Binding-site contacts:
Ligand atom C3 contacts residue DBS1 of chain 1.O at 3.3 Å.
Ligand atom C21 contacts residue ARG92 of chain 1.C at 3.9 Å.
Ligand atom O6 contacts residue DBS1 of chain 1.O at 2.8 Å (h-bond).
Ligand atom C12 contacts residue DBS1 of chain 1.O at 3.5 Å.
Ligand atom C12 contacts residue SER88 of chain 1.C at 3.8 Å.
Ligand atom C9 contacts residue FE1 of chain 1.L at 4.3 Å.
Ligand atom C3 contacts residue DBS1 of chain 1.N at 4.1 Å.
Ligand atom O6 contacts residue LYS154 of chain 1.C at 2.8 Å (salt-bridge).
Ligand atom C3 contacts residue LYS154 of chain 1.C at 4.3 Å.
Ligand atom C12 contacts residue TYR72 of chain 1.C at 4.0 Å (hydrophobic).
Ligand atom C9 contacts residue DBS1 of chain 1.O at 3.2 Å.
Ligand atom O3 contacts residue DBS1 of chain 1.N at 3.3 Å (h-bond).
Ligand atom O3 contacts residue DBS1 of chain 1.O at 2.7 Å (h-bond).
Ligand atom C15 contacts residue LEU90 of chain 1.C at 3.7 Å (hydrophobic).
Ligand atom C6 contacts residue FE1 of chain 1.L at 3.0 Å.
Ligand atom C9 contacts residue TYR72 of chain 1.C at 4.3 Å (hydrophobic).
Ligand atom O17 contacts residue ARG92 of chain 1.C at 3.5 Å (salt-bridge).
Ligand atom C15 contacts residue DBS1 of chain 1.O at 4.0 Å.
Ligand atom O9 contacts residue ARG92 of chain 1.C at 3.9 Å.
Ligand atom C9 contacts residue SER88 of chain 1.C at 4.0 Å.
Ligand atom C18 contacts residue DBS1 of chain 1.O at 4.1 Å.
Ligand atom O6 contacts residue DBS1 of chain 1.N at 3.1 Å (h-bond).
Ligand atom C6 contacts residue DBS1 of chain 1.N at 4.1 Å.
Ligand atom C12 contacts residue LEU90 of chain 1.C at 4.1 Å (hydrophobic).
Ligand atom C6 contacts residue DBS1 of chain 1.O at 3.3 Å.
Ligand atom O3 contacts residue FE1 of chain 1.L at 2.2 Å.
Ligand atom O6 contacts residue TYR126 of chain 1.C at 4.4 Å.
Ligand atom C9 contacts residue LYS154 of chain 1.C at 3.8 Å.
Ligand atom C6 contacts residue LYS154 of chain 1.C at 3.4 Å.
Ligand atom C3 contacts residue FE1 of chain 1.L at 3.0 Å.
Ligand atom O6 contacts residue FE1 of chain 1.L at 2.2 Å.
Ligand atom C18 contacts residue FE1 of chain 1.L at 4.3 Å.

Sequence of chain 1.C:
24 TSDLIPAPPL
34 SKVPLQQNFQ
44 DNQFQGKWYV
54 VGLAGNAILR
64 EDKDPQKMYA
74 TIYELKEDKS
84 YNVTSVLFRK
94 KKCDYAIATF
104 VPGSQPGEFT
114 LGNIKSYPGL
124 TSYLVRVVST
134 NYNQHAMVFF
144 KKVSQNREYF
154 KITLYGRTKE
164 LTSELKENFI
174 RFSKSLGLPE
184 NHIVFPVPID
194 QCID

The protein below binds the small molecule below.
Small molecule (SMILES): O=C(O)c1cccc(O)c1O